Sequence of chain 1.A:
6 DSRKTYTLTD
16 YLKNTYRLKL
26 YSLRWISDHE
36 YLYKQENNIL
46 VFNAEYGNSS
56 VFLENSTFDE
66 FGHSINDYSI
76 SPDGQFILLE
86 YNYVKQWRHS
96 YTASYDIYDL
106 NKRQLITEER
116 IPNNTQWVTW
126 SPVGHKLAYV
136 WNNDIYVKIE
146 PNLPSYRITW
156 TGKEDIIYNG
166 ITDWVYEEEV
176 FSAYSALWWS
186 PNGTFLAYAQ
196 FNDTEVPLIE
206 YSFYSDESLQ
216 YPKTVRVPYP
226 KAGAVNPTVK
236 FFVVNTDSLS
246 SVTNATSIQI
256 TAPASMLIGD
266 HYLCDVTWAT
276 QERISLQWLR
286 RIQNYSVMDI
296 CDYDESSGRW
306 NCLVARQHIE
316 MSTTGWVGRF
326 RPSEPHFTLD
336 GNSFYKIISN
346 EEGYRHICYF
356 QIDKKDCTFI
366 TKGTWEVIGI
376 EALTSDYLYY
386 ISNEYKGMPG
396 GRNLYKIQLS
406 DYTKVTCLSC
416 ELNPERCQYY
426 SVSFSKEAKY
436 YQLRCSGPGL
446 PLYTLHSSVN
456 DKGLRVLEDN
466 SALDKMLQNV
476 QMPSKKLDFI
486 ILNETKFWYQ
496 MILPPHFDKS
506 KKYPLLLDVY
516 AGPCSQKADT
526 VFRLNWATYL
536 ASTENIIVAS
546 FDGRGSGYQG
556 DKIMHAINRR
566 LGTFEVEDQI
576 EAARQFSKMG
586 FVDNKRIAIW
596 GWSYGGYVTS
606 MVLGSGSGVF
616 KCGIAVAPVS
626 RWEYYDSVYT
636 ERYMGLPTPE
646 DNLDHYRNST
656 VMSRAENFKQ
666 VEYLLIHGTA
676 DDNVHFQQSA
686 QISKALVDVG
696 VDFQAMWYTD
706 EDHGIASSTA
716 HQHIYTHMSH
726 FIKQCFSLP

Binding-site contacts:
Ligand atom O6 contacts residue GLU277 of chain 1.A at 2.5 Å (salt-bridge).
Ligand atom C5 contacts residue ASN187 of chain 1.A at 3.6 Å.
Ligand atom O5 contacts residue THR189 of chain 1.A at 3.9 Å.
Ligand atom C2 contacts residue THR189 of chain 1.A at 4.0 Å.
Ligand atom C1 contacts residue GLN276 of chain 1.A at 4.2 Å.
Ligand atom O6 contacts residue GLN276 of chain 1.A at 4.0 Å.
Ligand atom N2 contacts residue GLU277 of chain 1.A at 4.2 Å.
Ligand atom O7 contacts residue ASN240 of chain 1.A at 4.1 Å.
Ligand atom C7 contacts residue ASN240 of chain 1.A at 4.3 Å.
Ligand atom C3 contacts residue THR189 of chain 1.A at 4.0 Å.
Ligand atom C1 contacts residue THR189 of chain 1.A at 3.4 Å.
Ligand atom C3 contacts residue ASN187 of chain 1.A at 3.8 Å.
Ligand atom C4 contacts residue GLU300 of chain 1.A at 4.2 Å.
Ligand atom C2 contacts residue ASN187 of chain 1.A at 2.4 Å.
Ligand atom C6 contacts residue GLU277 of chain 1.A at 3.3 Å.
Ligand atom C4 contacts residue ASN187 of chain 1.A at 4.3 Å.
Ligand atom C8 contacts residue PHE190 of chain 1.A at 4.1 Å (hydrophobic).
Ligand atom O4 contacts residue GLU300 of chain 1.A at 3.9 Å.
Ligand atom O5 contacts residue ASN187 of chain 1.A at 2.4 Å (h-bond).
Ligand atom O5 contacts residue GLN276 of chain 1.A at 3.4 Å.
Ligand atom O7 contacts residue THR189 of chain 1.A at 4.4 Å.
Ligand atom N2 contacts residue ASN187 of chain 1.A at 2.7 Å (h-bond).
Ligand atom C1 contacts residue ASN187 of chain 1.A at 1.4 Å.
Ligand atom N2 contacts residue THR189 of chain 1.A at 4.0 Å.
Ligand atom O7 contacts residue ASN187 of chain 1.A at 3.4 Å (h-bond).
Ligand atom C8 contacts residue ASN240 of chain 1.A at 3.6 Å.
Ligand atom C5 contacts residue THR189 of chain 1.A at 3.6 Å.
Ligand atom C5 contacts residue GLN276 of chain 1.A at 4.2 Å.
Ligand atom C8 contacts residue ASN187 of chain 1.A at 4.3 Å.
Ligand atom C2 contacts residue GLU300 of chain 1.A at 4.2 Å.
Ligand atom C7 contacts residue ASN187 of chain 1.A at 3.2 Å.
Ligand atom C3 contacts residue GLU300 of chain 1.A at 3.2 Å.
Ligand atom C6 contacts residue GLN276 of chain 1.A at 3.8 Å.
Ligand atom N2 contacts residue GLU300 of chain 1.A at 4.0 Å.
Ligand atom C4 contacts residue THR189 of chain 1.A at 4.3 Å.
Ligand atom O3 contacts residue GLU300 of chain 1.A at 3.1 Å (salt-bridge).
Ligand atom C8 contacts residue TYR298 of chain 1.A at 3.8 Å (hydrophobic).

A small-molecule ligand and the protein it binds are described below.
Small molecule (SMILES): CC(=O)N[C@H]1[C@H](O[C@H]2[C@H](O)[C@@H](NC(C)=O)CO[C@@H]2CO)O[C@H](CO)[C@@H](O)[C@@H]1O